This small molecule binds to this protein.
Small molecule (SMILES): C[C@H](CCC(=O)O)[C@H]1CC[C@H]2[C@@H]3[C@H](O)C[C@@H]4C[C@H](O)CC[C@]4(C)[C@H]3C[C@H](O)[C@]12C

Sequence of chain 1.Y:
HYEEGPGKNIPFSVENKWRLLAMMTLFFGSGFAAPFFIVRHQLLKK

Binding-site contacts:
Ligand atom O12 contacts residue TRP18 of chain 1.Y at 3.3 Å.
Ligand atom C1 contacts residue LYS13 of chain 1.Z at 3.4 Å.
Ligand atom C17 contacts residue TRP18 of chain 1.Y at 4.0 Å (hydrophobic).
Ligand atom C4 contacts residue GLU14 of chain 1.Z at 3.9 Å.
Ligand atom C24 contacts residue VAL21 of chain 1.Z at 4.4 Å (hydrophobic).
Ligand atom C22 contacts residue TRP18 of chain 1.Y at 4.0 Å (hydrophobic).
Ligand atom O26 contacts residue VAL21 of chain 1.Z at 3.7 Å.
Ligand atom O26 contacts residue LEU21 of chain 1.Y at 4.3 Å.
Ligand atom C3 contacts residue LYS13 of chain 1.Z at 4.1 Å.
Ligand atom C23 contacts residue LEU21 of chain 1.Y at 4.0 Å (hydrophobic).
Ligand atom O3 contacts residue GLU14 of chain 1.Z at 2.9 Å (salt-bridge).
Ligand atom C3 contacts residue GLU14 of chain 1.Z at 3.6 Å.
Ligand atom C24 contacts residue TRP18 of chain 1.Y at 4.2 Å (hydrophobic).
Ligand atom C8 contacts residue TRP18 of chain 1.Y at 4.5 Å (hydrophobic).
Ligand atom C2 contacts residue LYS13 of chain 1.Z at 3.4 Å.
Ligand atom C21 contacts residue ILE17 of chain 1.Z at 4.1 Å (hydrophobic).
Ligand atom C12 contacts residue ILE17 of chain 1.Z at 4.2 Å (hydrophobic).
Ligand atom C16 contacts residue TRP18 of chain 1.Y at 4.2 Å (hydrophobic).
Ligand atom C24 contacts residue ALA22 of chain 1.Y at 4.5 Å (hydrophobic).
Ligand atom C2 contacts residue GLU14 of chain 1.Z at 3.6 Å.
Ligand atom C12 contacts residue TRP18 of chain 1.Y at 4.4 Å (hydrophobic).
Ligand atom O25 contacts residue TRP18 of chain 1.Y at 3.0 Å (h-bond).
Ligand atom C15 contacts residue TRP18 of chain 1.Y at 4.5 Å (hydrophobic).
Ligand atom O25 contacts residue LEU21 of chain 1.Y at 3.5 Å.
Ligand atom C24 contacts residue LEU21 of chain 1.Y at 3.8 Å (hydrophobic).
Ligand atom C6 contacts residue TRP18 of chain 1.Y at 4.5 Å (hydrophobic).
Ligand atom O7 contacts residue TRP18 of chain 1.Y at 4.3 Å.
Ligand atom O25 contacts residue ALA22 of chain 1.Y at 3.5 Å (h-bond).
Ligand atom O12 contacts residue ILE17 of chain 1.Z at 3.8 Å.
Ligand atom C14 contacts residue TRP18 of chain 1.Y at 4.0 Å (hydrophobic).
Ligand atom C9 contacts residue TRP18 of chain 1.Y at 4.2 Å (hydrophobic).
Ligand atom C11 contacts residue ILE17 of chain 1.Z at 4.1 Å (hydrophobic).
Ligand atom O3 contacts residue LYS13 of chain 1.Z at 4.4 Å.
Ligand atom C23 contacts residue VAL21 of chain 1.Z at 4.2 Å (hydrophobic).

Sequence of chain 1.Z:
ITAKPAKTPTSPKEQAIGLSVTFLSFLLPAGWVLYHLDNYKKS